Binding-site contacts:
Ligand atom C2 contacts residue ASN476 of chain 1.C at 2.5 Å.
Ligand atom C3 contacts residue ASN476 of chain 1.C at 3.8 Å.
Ligand atom O5 contacts residue GLN294 of chain 1.C at 3.9 Å.
Ligand atom C7 contacts residue ASN476 of chain 1.C at 3.7 Å.
Ligand atom C4 contacts residue ASN476 of chain 1.C at 4.3 Å.
Ligand atom C6 contacts residue GLN294 of chain 1.C at 4.2 Å.
Ligand atom O5 contacts residue ASN476 of chain 1.C at 2.4 Å (h-bond).
Ligand atom C8 contacts residue ASN476 of chain 1.C at 4.2 Å.
Ligand atom C5 contacts residue ASN476 of chain 1.C at 3.7 Å.
Ligand atom C1 contacts residue ASN476 of chain 1.C at 1.4 Å.
Ligand atom N2 contacts residue ASN476 of chain 1.C at 2.9 Å (h-bond).
Ligand atom O6 contacts residue GLN294 of chain 1.C at 3.4 Å (h-bond).

A small-molecule ligand and the protein it binds are described below.
Small molecule (SMILES): CC(=O)N[C@H]1[C@H](O[C@H]2[C@H](O)[C@@H](NC(C)=O)CO[C@@H]2CO)O[C@H](CO)[C@@H](O)[C@@H]1O

Sequence of chain 1.C:
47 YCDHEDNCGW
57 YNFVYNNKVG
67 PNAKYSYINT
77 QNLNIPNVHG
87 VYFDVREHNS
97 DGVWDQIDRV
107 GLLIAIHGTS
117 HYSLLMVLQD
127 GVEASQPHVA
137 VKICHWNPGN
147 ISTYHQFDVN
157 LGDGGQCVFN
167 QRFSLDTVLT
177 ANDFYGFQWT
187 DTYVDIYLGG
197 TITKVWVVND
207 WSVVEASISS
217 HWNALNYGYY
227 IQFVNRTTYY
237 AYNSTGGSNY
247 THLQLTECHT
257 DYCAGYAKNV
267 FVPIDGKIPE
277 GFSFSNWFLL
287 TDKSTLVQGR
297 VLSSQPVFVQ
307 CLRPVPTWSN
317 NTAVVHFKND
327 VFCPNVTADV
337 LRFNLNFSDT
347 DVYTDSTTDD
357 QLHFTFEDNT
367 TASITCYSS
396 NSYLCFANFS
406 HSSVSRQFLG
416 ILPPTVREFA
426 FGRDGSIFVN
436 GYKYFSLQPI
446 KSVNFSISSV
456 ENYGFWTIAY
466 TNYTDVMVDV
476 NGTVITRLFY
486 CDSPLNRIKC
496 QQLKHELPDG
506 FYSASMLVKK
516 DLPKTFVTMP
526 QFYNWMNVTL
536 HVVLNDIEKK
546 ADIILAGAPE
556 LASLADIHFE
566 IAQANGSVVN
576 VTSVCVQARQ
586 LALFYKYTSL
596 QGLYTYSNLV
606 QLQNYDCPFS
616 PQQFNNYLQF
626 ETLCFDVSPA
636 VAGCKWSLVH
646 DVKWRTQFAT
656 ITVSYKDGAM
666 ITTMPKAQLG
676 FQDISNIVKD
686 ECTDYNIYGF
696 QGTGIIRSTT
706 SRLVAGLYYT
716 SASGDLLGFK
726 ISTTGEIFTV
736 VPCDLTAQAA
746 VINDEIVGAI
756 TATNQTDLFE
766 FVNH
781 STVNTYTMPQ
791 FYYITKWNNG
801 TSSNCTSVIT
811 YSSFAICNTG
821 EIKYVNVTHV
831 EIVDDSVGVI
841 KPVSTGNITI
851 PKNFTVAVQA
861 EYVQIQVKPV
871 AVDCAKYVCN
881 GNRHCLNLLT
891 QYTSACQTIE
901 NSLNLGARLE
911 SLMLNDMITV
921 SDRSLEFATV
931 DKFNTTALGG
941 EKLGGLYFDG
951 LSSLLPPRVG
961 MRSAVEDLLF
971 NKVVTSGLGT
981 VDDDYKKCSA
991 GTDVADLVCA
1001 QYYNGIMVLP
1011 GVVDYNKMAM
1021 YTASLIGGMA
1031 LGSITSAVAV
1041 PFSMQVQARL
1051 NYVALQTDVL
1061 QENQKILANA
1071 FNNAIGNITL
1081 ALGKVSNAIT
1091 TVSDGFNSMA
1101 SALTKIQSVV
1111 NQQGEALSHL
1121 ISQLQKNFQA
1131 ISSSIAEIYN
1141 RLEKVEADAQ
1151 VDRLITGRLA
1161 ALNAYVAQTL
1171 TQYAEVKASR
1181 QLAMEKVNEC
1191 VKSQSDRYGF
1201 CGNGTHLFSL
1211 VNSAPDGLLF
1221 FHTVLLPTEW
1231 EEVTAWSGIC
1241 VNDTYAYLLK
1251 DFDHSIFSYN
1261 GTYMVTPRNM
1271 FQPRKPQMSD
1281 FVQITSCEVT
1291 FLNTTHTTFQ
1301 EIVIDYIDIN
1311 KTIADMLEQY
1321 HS